Sequence of chain 1.C:
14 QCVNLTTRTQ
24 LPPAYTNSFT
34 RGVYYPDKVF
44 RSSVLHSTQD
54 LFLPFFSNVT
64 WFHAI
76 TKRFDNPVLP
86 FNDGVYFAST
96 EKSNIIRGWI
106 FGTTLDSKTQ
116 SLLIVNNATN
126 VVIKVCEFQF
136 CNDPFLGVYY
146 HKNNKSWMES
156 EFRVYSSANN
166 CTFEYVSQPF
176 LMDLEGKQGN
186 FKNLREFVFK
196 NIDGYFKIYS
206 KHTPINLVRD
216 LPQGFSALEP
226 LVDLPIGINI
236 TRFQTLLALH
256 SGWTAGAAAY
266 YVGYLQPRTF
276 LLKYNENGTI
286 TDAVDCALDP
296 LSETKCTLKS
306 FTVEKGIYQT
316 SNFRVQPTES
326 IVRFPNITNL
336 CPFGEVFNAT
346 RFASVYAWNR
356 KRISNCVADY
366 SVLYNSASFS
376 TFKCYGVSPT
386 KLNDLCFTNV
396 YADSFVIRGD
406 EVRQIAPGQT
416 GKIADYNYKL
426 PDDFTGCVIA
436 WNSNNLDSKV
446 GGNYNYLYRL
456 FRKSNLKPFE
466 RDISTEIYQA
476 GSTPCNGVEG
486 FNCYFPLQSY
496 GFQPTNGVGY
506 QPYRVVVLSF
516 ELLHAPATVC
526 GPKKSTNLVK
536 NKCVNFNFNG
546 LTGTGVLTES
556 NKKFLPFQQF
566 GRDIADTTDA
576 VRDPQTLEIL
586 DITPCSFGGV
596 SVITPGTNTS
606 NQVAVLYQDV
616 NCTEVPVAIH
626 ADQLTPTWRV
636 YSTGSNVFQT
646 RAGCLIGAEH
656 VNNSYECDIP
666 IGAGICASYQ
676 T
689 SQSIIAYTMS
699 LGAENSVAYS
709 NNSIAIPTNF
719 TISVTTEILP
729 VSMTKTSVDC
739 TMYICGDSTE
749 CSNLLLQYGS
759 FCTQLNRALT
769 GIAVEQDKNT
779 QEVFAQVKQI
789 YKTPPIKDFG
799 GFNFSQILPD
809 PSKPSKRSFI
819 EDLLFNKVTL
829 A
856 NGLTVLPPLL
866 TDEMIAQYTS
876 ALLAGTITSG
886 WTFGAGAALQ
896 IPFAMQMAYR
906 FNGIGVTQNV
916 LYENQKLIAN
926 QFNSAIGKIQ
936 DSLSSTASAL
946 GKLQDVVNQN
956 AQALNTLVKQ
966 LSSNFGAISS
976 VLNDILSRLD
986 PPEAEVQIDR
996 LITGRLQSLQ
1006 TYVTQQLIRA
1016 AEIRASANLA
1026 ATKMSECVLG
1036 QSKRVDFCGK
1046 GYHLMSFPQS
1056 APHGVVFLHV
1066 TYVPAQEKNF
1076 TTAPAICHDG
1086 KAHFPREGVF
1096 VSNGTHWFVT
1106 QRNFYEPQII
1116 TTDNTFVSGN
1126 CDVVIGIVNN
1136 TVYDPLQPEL

Binding-site contacts:
Ligand atom O6 contacts residue TYR351 of chain 1.C at 4.0 Å.
Ligand atom O5 contacts residue ILE468 of chain 1.C at 4.0 Å.
Ligand atom C6 contacts residue TYR351 of chain 1.C at 4.3 Å (hydrophobic).
Ligand atom C4 contacts residue TYR351 of chain 1.C at 3.8 Å (hydrophobic).
Ligand atom C2 contacts residue ASN165 of chain 1.B at 2.5 Å.
Ligand atom O7 contacts residue ASN165 of chain 1.B at 3.8 Å.
Ligand atom O4 contacts residue TYR351 of chain 1.C at 3.5 Å (h-bond).
Ligand atom C7 contacts residue ASN165 of chain 1.B at 3.5 Å.
Ligand atom C6 contacts residue ILE468 of chain 1.C at 4.4 Å (hydrophobic).
Ligand atom C1 contacts residue ASN165 of chain 1.B at 1.4 Å.
Ligand atom N2 contacts residue ASN165 of chain 1.B at 2.9 Å (h-bond).
Ligand atom O5 contacts residue ASN165 of chain 1.B at 2.4 Å (h-bond).
Ligand atom C5 contacts residue ASN165 of chain 1.B at 3.7 Å.
Ligand atom C4 contacts residue ASN165 of chain 1.B at 4.3 Å.
Ligand atom C3 contacts residue ASN165 of chain 1.B at 3.8 Å.

Sequence of chain 1.B:
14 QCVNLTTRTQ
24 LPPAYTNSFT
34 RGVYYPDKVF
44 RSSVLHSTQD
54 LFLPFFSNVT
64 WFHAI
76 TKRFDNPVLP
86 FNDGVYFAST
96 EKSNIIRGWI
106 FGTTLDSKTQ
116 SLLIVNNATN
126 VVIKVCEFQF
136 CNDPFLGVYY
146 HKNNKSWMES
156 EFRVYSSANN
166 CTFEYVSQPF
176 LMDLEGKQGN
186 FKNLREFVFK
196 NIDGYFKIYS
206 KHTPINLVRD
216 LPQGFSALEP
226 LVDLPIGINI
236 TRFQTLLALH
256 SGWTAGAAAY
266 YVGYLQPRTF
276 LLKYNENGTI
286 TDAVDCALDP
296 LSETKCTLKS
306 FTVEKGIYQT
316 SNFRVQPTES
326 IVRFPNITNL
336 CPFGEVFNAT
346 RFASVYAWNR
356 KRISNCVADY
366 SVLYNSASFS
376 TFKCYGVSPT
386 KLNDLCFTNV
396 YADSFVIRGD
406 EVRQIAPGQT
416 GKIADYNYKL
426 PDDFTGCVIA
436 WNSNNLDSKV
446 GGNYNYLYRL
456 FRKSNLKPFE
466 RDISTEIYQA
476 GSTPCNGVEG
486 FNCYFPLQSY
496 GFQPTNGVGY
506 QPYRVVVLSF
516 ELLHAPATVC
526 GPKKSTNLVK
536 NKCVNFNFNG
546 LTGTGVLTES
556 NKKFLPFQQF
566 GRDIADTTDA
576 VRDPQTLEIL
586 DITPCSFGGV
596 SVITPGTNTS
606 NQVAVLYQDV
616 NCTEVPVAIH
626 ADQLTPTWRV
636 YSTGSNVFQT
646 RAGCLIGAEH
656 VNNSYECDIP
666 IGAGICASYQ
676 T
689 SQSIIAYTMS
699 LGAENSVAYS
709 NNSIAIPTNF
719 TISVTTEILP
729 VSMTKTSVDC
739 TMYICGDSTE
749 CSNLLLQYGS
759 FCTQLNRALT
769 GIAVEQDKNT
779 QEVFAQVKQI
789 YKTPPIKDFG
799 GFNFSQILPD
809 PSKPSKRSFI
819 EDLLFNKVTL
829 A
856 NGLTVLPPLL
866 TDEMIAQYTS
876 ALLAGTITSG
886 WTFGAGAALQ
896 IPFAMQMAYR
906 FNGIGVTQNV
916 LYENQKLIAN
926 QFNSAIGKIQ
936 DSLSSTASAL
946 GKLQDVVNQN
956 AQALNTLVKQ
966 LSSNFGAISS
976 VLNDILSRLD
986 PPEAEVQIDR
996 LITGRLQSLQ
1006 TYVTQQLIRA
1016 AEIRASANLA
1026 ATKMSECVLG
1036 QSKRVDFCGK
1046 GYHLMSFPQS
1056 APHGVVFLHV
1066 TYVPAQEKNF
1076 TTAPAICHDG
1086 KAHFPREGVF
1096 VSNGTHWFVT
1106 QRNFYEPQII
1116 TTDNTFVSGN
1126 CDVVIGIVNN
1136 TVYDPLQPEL

The small molecule below binds the protein below.
Small molecule (SMILES): CC(=O)N[C@@H]1[C@@H](O)[C@H](O)[C@@H](CO)O[C@H]1O